The small molecule below binds the protein below.
Small molecule (SMILES): CC(=O)N[C@@H]1[C@@H](O)[C@H](O)[C@@H](CO)O[C@H]1O

Sequence of chain 1.A:
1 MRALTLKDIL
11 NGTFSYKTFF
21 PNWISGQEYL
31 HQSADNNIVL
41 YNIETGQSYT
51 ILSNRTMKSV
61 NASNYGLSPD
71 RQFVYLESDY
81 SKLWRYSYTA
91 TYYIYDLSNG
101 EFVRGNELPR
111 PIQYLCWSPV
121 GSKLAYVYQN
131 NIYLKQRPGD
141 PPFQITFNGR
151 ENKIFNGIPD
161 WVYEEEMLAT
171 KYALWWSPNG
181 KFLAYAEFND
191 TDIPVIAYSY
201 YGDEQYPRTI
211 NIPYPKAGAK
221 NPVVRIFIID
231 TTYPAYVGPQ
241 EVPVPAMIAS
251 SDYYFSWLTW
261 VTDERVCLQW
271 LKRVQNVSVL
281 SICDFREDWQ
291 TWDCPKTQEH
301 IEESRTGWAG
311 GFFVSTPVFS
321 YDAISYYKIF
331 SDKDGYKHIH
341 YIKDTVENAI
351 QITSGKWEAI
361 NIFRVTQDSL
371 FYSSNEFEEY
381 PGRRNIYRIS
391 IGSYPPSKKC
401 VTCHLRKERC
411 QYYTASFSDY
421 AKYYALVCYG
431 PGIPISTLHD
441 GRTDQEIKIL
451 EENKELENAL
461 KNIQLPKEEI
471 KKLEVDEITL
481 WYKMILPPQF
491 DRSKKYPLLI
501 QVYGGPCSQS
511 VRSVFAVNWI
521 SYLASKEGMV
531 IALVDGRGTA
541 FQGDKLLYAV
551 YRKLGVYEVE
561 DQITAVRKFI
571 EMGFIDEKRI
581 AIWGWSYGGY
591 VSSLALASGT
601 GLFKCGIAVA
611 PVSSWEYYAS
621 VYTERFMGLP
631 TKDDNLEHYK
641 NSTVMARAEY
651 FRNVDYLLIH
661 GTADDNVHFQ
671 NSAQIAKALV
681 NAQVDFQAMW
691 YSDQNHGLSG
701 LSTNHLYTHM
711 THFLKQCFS

Binding-site contacts:
Ligand atom C7 contacts residue ASN11 of chain 1.A at 3.7 Å.
Ligand atom C1 contacts residue THR13 of chain 1.A at 3.8 Å.
Ligand atom C2 contacts residue THR13 of chain 1.A at 3.2 Å.
Ligand atom O5 contacts residue ASN11 of chain 1.A at 2.3 Å (h-bond).
Ligand atom C3 contacts residue ASN11 of chain 1.A at 4.0 Å.
Ligand atom C5 contacts residue ASN11 of chain 1.A at 3.5 Å.
Ligand atom N2 contacts residue ASN11 of chain 1.A at 3.1 Å.
Ligand atom C2 contacts residue ASN11 of chain 1.A at 2.8 Å.
Ligand atom N2 contacts residue THR13 of chain 1.A at 3.3 Å (h-bond).
Ligand atom O3 contacts residue THR13 of chain 1.A at 4.0 Å.
Ligand atom C3 contacts residue THR13 of chain 1.A at 4.3 Å.
Ligand atom C4 contacts residue THR13 of chain 1.A at 4.4 Å.
Ligand atom C1 contacts residue ASN11 of chain 1.A at 1.4 Å.
Ligand atom O7 contacts residue ASN11 of chain 1.A at 3.4 Å (h-bond).
Ligand atom O6 contacts residue THR13 of chain 1.A at 4.4 Å.
Ligand atom O5 contacts residue THR13 of chain 1.A at 4.2 Å.
Ligand atom C4 contacts residue ASN11 of chain 1.A at 4.3 Å.